This protein binds this small molecule.
Small molecule (SMILES): N[C@@H](CO)C(=O)O

Binding-site contacts:
Ligand atom CA contacts residue A2G1 of chain 2.J at 3.7 Å.
Ligand atom N contacts residue SO41 of chain 2.D at 3.0 Å (h-bond).
Ligand atom CB contacts residue A2G1 of chain 2.J at 2.4 Å.
Ligand atom OG contacts residue SO41 of chain 2.D at 3.1 Å (h-bond).
Ligand atom CA contacts residue SO41 of chain 2.D at 3.8 Å.
Ligand atom O contacts residue A2G1 of chain 2.J at 4.4 Å.
Ligand atom OG contacts residue PHE127 of chain 2.A at 4.2 Å.
Ligand atom O contacts residue SO41 of chain 2.E at 4.4 Å.
Ligand atom OG contacts residue A2G1 of chain 2.J at 1.4 Å.
Ligand atom CA contacts residue PHE127 of chain 2.A at 4.5 Å (hydrophobic).
Ligand atom N contacts residue A2G1 of chain 2.J at 4.2 Å.
Ligand atom CB contacts residue SO41 of chain 2.D at 4.0 Å.

Sequence of chain 2.A:
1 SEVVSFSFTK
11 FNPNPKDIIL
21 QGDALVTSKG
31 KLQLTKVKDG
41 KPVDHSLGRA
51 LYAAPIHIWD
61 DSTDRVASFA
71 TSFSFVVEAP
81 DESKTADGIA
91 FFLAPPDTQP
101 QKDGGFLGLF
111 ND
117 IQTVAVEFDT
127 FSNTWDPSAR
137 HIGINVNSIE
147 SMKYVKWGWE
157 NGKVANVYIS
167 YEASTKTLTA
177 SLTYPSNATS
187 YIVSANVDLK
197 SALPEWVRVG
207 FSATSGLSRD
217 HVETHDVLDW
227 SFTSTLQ